This protein binds this small molecule.
Small molecule (SMILES): CC(C)(C)OC(=O)N1CCc2ccc(N)cc2C1

Binding-site contacts:
Ligand atom N15 contacts residue PHE65 of chain 1.D at 4.3 Å.
Ligand atom C12 contacts residue PHE123 of chain 1.D at 3.5 Å (hydrophobic).
Ligand atom C14 contacts residue ALA69 of chain 1.D at 3.8 Å (hydrophobic).
Ligand atom O7 contacts residue HIS229 of chain 1.D at 2.8 Å (h-bond).
Ligand atom C6 contacts residue HIS229 of chain 1.D at 3.9 Å.
Ligand atom C16 contacts residue ALA69 of chain 1.D at 3.9 Å (hydrophobic).
Ligand atom C18 contacts residue PHE65 of chain 1.D at 4.4 Å (hydrophobic).
Ligand atom C10 contacts residue MET106 of chain 1.D at 4.2 Å (hydrophobic).
Ligand atom C6 contacts residue TRP251 of chain 1.D at 4.5 Å (hydrophobic).
Ligand atom C13 contacts residue MET106 of chain 1.D at 3.7 Å (hydrophobic).
Ligand atom C14 contacts residue LEU68 of chain 1.D at 4.2 Å (hydrophobic).
Ligand atom C4 contacts residue PHE65 of chain 1.D at 3.8 Å (hydrophobic).
Ligand atom C13 contacts residue ALA69 of chain 1.D at 4.3 Å (hydrophobic).
Ligand atom C10 contacts residue ILE103 of chain 1.D at 3.7 Å (hydrophobic).
Ligand atom C16 contacts residue PHE65 of chain 1.D at 4.0 Å (hydrophobic).
Ligand atom C4 contacts residue PHE62 of chain 1.D at 4.1 Å (hydrophobic).
Ligand atom C3 contacts residue GLN232 of chain 1.D at 4.4 Å.
Ligand atom C1 contacts residue LEU236 of chain 1.D at 4.3 Å (hydrophobic).
Ligand atom C16 contacts residue PHE123 of chain 1.D at 3.5 Å (hydrophobic).
Ligand atom C9 contacts residue PHE143 of chain 1.D at 3.8 Å (hydrophobic).
Ligand atom N15 contacts residue LEU68 of chain 1.D at 3.2 Å.
Ligand atom C1 contacts residue PHE62 of chain 1.D at 4.2 Å (hydrophobic).
Ligand atom C14 contacts residue PHE123 of chain 1.D at 3.4 Å (hydrophobic).
Ligand atom C4 contacts residue THR66 of chain 1.D at 4.4 Å.
Ligand atom C3 contacts residue LEU139 of chain 1.D at 4.1 Å (hydrophobic).
Ligand atom C12 contacts residue MET106 of chain 1.D at 3.5 Å (hydrophobic).
Ligand atom C11 contacts residue MET106 of chain 1.D at 4.0 Å (hydrophobic).
Ligand atom C2 contacts residue LEU236 of chain 1.D at 4.2 Å (hydrophobic).
Ligand atom C13 contacts residue PHE123 of chain 1.D at 3.3 Å (hydrophobic).
Ligand atom C1 contacts residue LEU243 of chain 1.D at 3.4 Å (hydrophobic).
Ligand atom N15 contacts residue ALA69 of chain 1.D at 3.3 Å (h-bond).
Ligand atom C17 contacts residue ALA69 of chain 1.D at 4.4 Å (hydrophobic).
Ligand atom C17 contacts residue PHE123 of chain 1.D at 3.6 Å (hydrophobic).
Ligand atom C18 contacts residue PHE123 of chain 1.D at 4.3 Å (hydrophobic).
Ligand atom C3 contacts residue LEU236 of chain 1.D at 3.4 Å (hydrophobic).
Ligand atom C9 contacts residue ILE103 of chain 1.D at 4.4 Å (hydrophobic).
Ligand atom C11 contacts residue PHE123 of chain 1.D at 3.8 Å (hydrophobic).
Ligand atom N15 contacts residue PHE123 of chain 1.D at 3.5 Å.
Ligand atom C1 contacts residue TRP251 of chain 1.D at 4.4 Å (hydrophobic).
Ligand atom O7 contacts residue TRP251 of chain 1.D at 4.2 Å.

Sequence of chain 1.D:
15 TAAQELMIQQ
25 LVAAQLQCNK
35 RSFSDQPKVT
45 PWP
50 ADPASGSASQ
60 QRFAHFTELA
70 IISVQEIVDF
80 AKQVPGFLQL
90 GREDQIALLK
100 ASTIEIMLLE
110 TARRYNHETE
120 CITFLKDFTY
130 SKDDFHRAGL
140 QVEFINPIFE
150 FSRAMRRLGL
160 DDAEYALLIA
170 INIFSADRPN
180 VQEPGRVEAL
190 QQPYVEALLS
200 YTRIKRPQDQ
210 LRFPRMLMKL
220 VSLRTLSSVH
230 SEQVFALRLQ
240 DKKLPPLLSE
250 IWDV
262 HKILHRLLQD